This small molecule binds to this protein.
Small molecule (SMILES): NC(N)=NCCC[C@H](NC(=O)[C@@H]1CCCN1C(=O)[C@H](N)Cc1ccccc1)C(O)O

Binding-site contacts:
Ligand atom NH2 contacts residue SER180 of chain 1.C at 3.0 Å (h-bond).
Ligand atom NH1 contacts residue GLU208 of chain 1.C at 2.9 Å (salt-bridge).
Ligand atom CB contacts residue TYR86 of chain 1.C at 3.5 Å (hydrophobic).
Ligand atom C contacts residue HIS41 of chain 1.C at 2.5 Å.
Ligand atom CG contacts residue TYR86 of chain 1.C at 3.6 Å (hydrophobic).
Ligand atom CZ contacts residue SER180 of chain 1.C at 3.3 Å.
Ligand atom OXT contacts residue SER185 of chain 1.C at 2.5 Å (h-bond).
Ligand atom O contacts residue HIS41 of chain 1.C at 3.7 Å.
Ligand atom N contacts residue SER185 of chain 1.C at 3.0 Å (h-bond).
Ligand atom C contacts residue SER204 of chain 1.C at 3.7 Å.
Ligand atom CB contacts residue GLY206 of chain 1.C at 3.1 Å.
Ligand atom O contacts residue TRP205 of chain 1.C at 3.4 Å.
Ligand atom NH2 contacts residue GLY216 of chain 1.C at 3.6 Å.
Ligand atom CB contacts residue SER185 of chain 1.C at 2.6 Å.
Ligand atom O contacts residue SER185 of chain 1.C at 2.4 Å (h-bond).
Ligand atom CB contacts residue HIS41 of chain 1.C at 3.7 Å.
Ligand atom C contacts residue HIS41 of chain 1.C at 3.5 Å.
Ligand atom O contacts residue GLY183 of chain 1.C at 3.1 Å (h-bond).
Ligand atom CB contacts residue SER204 of chain 1.C at 3.7 Å.
Ligand atom CE2 contacts residue PHE162 of chain 1.C at 3.4 Å (hydrophobic).
Ligand atom OXT contacts residue HIS41 of chain 1.C at 1.5 Å (h-bond).
Ligand atom N contacts residue SER204 of chain 1.C at 2.8 Å (h-bond).
Ligand atom NH2 contacts residue ASP179 of chain 1.C at 3.1 Å (salt-bridge).
Ligand atom NH1 contacts residue ASP179 of chain 1.C at 2.9 Å (salt-bridge).
Ligand atom O contacts residue GLY206 of chain 1.C at 3.1 Å (h-bond).
Ligand atom N contacts residue HIS41 of chain 1.C at 3.1 Å (h-bond).
Ligand atom CA contacts residue SER204 of chain 1.C at 3.6 Å.
Ligand atom NE contacts residue GLY206 of chain 1.C at 3.6 Å (h-bond).
Ligand atom CZ contacts residue ASP179 of chain 1.C at 3.7 Å.
Ligand atom CD2 contacts residue PHE162 of chain 1.C at 3.5 Å (hydrophobic).
Ligand atom O contacts residue GLN182 of chain 1.C at 3.2 Å (h-bond).
Ligand atom CD1 contacts residue TYR86 of chain 1.C at 3.3 Å (hydrophobic).
Ligand atom CA contacts residue HIS41 of chain 1.C at 3.4 Å.
Ligand atom C contacts residue SER185 of chain 1.C at 1.5 Å.
Ligand atom NH1 contacts residue SER180 of chain 1.C at 3.5 Å (h-bond).
Ligand atom CA contacts residue SER185 of chain 1.C at 2.4 Å.
Ligand atom CA contacts residue SER204 of chain 1.C at 3.6 Å.
Ligand atom CB contacts residue CYS181 of chain 1.C at 3.7 Å (hydrophobic).
Ligand atom CD contacts residue TRP205 of chain 1.C at 3.7 Å (hydrophobic).
Ligand atom NH1 contacts residue CYS209 of chain 1.C at 3.7 Å.

Sequence of chain 1.C:
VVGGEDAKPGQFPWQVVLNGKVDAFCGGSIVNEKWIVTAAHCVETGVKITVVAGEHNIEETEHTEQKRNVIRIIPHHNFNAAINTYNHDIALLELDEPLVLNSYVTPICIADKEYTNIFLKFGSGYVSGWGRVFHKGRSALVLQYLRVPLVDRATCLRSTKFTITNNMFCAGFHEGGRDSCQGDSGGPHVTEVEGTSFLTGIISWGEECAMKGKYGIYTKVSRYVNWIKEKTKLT